A protein and the small-molecule ligand that binds it are described below.
Small molecule (SMILES): CC(=O)N[C@@H]1[C@@H](O)[C@H](O)[C@@H](CO)O[C@H]1O

Sequence of chain 1.A:
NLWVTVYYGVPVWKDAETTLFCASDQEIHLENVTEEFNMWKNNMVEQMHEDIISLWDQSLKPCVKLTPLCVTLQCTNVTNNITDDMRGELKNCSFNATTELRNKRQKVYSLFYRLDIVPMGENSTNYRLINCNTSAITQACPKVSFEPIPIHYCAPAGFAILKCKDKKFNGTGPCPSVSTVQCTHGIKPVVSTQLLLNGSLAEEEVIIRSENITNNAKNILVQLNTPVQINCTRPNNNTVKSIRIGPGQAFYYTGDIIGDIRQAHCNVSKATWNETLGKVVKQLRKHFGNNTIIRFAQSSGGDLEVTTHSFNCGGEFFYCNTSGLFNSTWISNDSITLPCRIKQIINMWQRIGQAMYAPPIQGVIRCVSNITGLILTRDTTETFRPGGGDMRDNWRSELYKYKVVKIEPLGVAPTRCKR

Binding-site contacts:
Ligand atom C2 contacts residue ASN89 of chain 1.A at 2.5 Å.
Ligand atom C5 contacts residue ASN89 of chain 1.A at 3.8 Å.
Ligand atom C1 contacts residue ASN89 of chain 1.A at 1.5 Å.
Ligand atom C8 contacts residue GLY13 of chain 1.B at 3.9 Å.
Ligand atom O7 contacts residue SER17 of chain 1.B at 3.0 Å.
Ligand atom C7 contacts residue ASN89 of chain 1.A at 3.6 Å.
Ligand atom C8 contacts residue GLU88 of chain 1.A at 3.8 Å.
Ligand atom O7 contacts residue GLY16 of chain 1.B at 4.3 Å.
Ligand atom C7 contacts residue SER17 of chain 1.B at 3.9 Å.
Ligand atom O5 contacts residue ASN89 of chain 1.A at 2.5 Å (h-bond).
Ligand atom C7 contacts residue GLY16 of chain 1.B at 4.5 Å.
Ligand atom C2 contacts residue GLU88 of chain 1.A at 4.4 Å.
Ligand atom C1 contacts residue GLU88 of chain 1.A at 4.2 Å.
Ligand atom N2 contacts residue GLU88 of chain 1.A at 3.6 Å.
Ligand atom O7 contacts residue ASN89 of chain 1.A at 4.1 Å.
Ligand atom C3 contacts residue ASN89 of chain 1.A at 3.9 Å.
Ligand atom N2 contacts residue ASN89 of chain 1.A at 2.8 Å (h-bond).
Ligand atom C8 contacts residue SER17 of chain 1.B at 4.1 Å.
Ligand atom C7 contacts residue GLU88 of chain 1.A at 4.3 Å.
Ligand atom C4 contacts residue ASN89 of chain 1.A at 4.3 Å.

Sequence of chain 1.B:
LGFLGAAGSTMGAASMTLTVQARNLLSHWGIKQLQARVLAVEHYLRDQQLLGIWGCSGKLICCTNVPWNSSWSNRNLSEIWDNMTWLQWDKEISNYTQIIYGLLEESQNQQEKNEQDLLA